Sequence of chain 44.A:
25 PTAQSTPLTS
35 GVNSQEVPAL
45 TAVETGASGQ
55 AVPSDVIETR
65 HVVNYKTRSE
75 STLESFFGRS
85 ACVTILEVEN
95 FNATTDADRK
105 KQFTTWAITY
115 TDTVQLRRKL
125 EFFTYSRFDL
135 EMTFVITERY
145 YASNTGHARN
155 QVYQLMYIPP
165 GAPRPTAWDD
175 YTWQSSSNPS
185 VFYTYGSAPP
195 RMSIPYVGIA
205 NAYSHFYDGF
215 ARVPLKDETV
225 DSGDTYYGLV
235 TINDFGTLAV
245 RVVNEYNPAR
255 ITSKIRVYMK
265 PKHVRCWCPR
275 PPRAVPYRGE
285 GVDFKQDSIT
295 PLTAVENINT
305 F

Binding-site contacts:
Ligand atom O1A contacts residue PRO252 of chain 44.A at 3.3 Å.
Ligand atom O4 contacts residue PRO252 of chain 44.A at 3.8 Å.
Ligand atom C1 contacts residue ALA146 of chain 45.A at 3.9 Å (hydrophobic).
Ligand atom C9 contacts residue TYR145 of chain 45.A at 4.2 Å (hydrophobic).
Ligand atom N5 contacts residue TYR250 of chain 44.A at 4.4 Å.
Ligand atom C1 contacts residue SER147 of chain 45.A at 3.6 Å.
Ligand atom O1A contacts residue SER147 of chain 45.A at 2.8 Å (h-bond).
Ligand atom C3 contacts residue PRO252 of chain 44.A at 3.9 Å (hydrophobic).
Ligand atom O4 contacts residue TYR250 of chain 44.A at 3.4 Å.
Ligand atom C10 contacts residue TYR145 of chain 45.A at 3.6 Å (hydrophobic).
Ligand atom C5 contacts residue TYR145 of chain 45.A at 3.3 Å (hydrophobic).
Ligand atom C11 contacts residue TYR250 of chain 44.A at 3.7 Å (hydrophobic).
Ligand atom O1A contacts residue ALA146 of chain 45.A at 4.2 Å.
Ligand atom O1B contacts residue SER147 of chain 45.A at 3.1 Å (h-bond).
Ligand atom C6 contacts residue TYR145 of chain 45.A at 3.4 Å (hydrophobic).
Ligand atom C11 contacts residue TYR145 of chain 45.A at 3.7 Å (hydrophobic).
Ligand atom O4 contacts residue TYR145 of chain 45.A at 4.2 Å.
Ligand atom C11 contacts residue ARG143 of chain 45.A at 4.0 Å.
Ligand atom C1 contacts residue PRO252 of chain 44.A at 4.1 Å (hydrophobic).
Ligand atom O8 contacts residue ALA146 of chain 45.A at 3.3 Å.
Ligand atom C4 contacts residue PRO252 of chain 44.A at 3.8 Å (hydrophobic).
Ligand atom C4 contacts residue TYR145 of chain 45.A at 3.6 Å (hydrophobic).
Ligand atom C10 contacts residue TYR250 of chain 44.A at 3.5 Å (hydrophobic).
Ligand atom O1B contacts residue ALA146 of chain 45.A at 3.2 Å.
Ligand atom C7 contacts residue TYR145 of chain 45.A at 3.8 Å (hydrophobic).
Ligand atom C8 contacts residue ALA146 of chain 45.A at 4.4 Å (hydrophobic).
Ligand atom O4 contacts residue ASN251 of chain 44.A at 4.2 Å.
Ligand atom O10 contacts residue TYR250 of chain 44.A at 2.7 Å (h-bond).
Ligand atom C6 contacts residue ALA146 of chain 45.A at 4.2 Å (hydrophobic).
Ligand atom O1B contacts residue ASN148 of chain 45.A at 4.3 Å.
Ligand atom N5 contacts residue TYR145 of chain 45.A at 2.6 Å (h-bond).

A small-molecule ligand and the protein it binds are described below.
Small molecule (SMILES): CC(=O)N[C@H]1[C@H]([C@H](O)[C@H](O)CO)O[C@@](O)(C(=O)O)C[C@@H]1O

Sequence of chain 45.A:
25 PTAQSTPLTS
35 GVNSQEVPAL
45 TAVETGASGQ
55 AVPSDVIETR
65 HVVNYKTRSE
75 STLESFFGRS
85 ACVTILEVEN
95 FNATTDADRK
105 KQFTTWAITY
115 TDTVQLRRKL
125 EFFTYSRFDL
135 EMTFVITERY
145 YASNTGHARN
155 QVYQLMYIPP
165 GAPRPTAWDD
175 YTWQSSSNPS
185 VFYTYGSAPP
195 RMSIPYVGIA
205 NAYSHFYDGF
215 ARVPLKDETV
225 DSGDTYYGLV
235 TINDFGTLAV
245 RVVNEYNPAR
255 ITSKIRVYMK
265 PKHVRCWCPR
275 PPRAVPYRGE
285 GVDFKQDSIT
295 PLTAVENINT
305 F